A small-molecule ligand and the protein it binds are described below.
Small molecule (SMILES): CC(=O)N[C@H]1[C@H](O[C@H]2[C@H](O)[C@@H](NC(C)=O)CO[C@@H]2CO[C@@H]2O[C@@H](C)[C@@H](O)[C@@H](O)[C@@H]2O)O[C@H](CO)[C@@H](O)[C@@H]1O

Sequence of chain 34.C:
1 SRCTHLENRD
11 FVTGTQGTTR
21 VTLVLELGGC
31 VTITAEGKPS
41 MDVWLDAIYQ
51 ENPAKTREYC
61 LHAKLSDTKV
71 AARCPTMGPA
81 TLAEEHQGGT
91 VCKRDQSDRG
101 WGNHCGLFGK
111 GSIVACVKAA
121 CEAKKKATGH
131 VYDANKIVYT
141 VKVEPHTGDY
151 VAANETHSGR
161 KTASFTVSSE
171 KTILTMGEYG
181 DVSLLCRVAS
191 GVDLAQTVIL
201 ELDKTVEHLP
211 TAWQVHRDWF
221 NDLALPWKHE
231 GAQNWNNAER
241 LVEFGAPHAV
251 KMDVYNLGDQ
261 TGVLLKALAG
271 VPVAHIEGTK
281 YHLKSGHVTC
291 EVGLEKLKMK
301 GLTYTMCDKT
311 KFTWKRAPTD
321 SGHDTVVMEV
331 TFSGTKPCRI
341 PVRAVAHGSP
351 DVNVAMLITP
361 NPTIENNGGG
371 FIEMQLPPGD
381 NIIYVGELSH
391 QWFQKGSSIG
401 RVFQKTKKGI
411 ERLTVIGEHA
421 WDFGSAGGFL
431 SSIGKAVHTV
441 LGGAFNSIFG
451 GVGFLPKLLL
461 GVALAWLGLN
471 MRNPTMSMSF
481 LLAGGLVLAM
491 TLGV

Sequence of chain 58.C:
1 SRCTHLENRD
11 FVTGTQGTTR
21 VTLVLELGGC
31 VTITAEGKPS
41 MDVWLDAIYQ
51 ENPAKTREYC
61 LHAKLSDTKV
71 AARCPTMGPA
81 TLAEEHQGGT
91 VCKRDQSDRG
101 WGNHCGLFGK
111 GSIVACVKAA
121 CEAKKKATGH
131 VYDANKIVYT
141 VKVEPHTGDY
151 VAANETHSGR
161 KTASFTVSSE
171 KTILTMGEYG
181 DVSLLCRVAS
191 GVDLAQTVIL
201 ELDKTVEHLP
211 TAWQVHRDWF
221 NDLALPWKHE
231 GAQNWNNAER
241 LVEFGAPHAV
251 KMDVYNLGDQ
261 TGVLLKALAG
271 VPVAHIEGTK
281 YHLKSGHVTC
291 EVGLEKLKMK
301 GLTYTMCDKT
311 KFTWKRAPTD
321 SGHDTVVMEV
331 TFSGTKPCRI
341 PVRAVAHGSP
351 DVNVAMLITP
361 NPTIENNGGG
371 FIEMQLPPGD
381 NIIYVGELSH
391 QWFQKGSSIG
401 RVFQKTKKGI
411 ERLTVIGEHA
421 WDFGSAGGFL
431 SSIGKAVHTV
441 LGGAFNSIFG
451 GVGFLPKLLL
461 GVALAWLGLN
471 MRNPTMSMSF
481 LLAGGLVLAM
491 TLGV

Binding-site contacts:
Ligand atom C1 contacts residue HIS104 of chain 58.C at 4.3 Å.
Ligand atom O5 contacts residue HIS104 of chain 58.C at 4.0 Å.
Ligand atom C5 contacts residue ASN154 of chain 34.C at 4.3 Å.
Ligand atom C1 contacts residue ASN154 of chain 34.C at 1.4 Å.
Ligand atom C8 contacts residue GLU155 of chain 34.C at 3.6 Å.
Ligand atom C6 contacts residue HIS104 of chain 58.C at 3.3 Å.
Ligand atom O5 contacts residue ASN154 of chain 34.C at 2.4 Å (h-bond).
Ligand atom C3 contacts residue ASN154 of chain 34.C at 3.8 Å.
Ligand atom C1 contacts residue HIS104 of chain 58.C at 3.6 Å.
Ligand atom O6 contacts residue HIS104 of chain 58.C at 4.4 Å.
Ligand atom C8 contacts residue ASN154 of chain 34.C at 3.6 Å.
Ligand atom C5 contacts residue HIS104 of chain 58.C at 3.1 Å.
Ligand atom O5 contacts residue HIS104 of chain 58.C at 2.9 Å.
Ligand atom C5 contacts residue ASN154 of chain 34.C at 3.7 Å.
Ligand atom C4 contacts residue ASN154 of chain 34.C at 4.3 Å.
Ligand atom O7 contacts residue GLU155 of chain 34.C at 3.8 Å.
Ligand atom N2 contacts residue ASN154 of chain 34.C at 2.8 Å (h-bond).
Ligand atom C7 contacts residue ASN154 of chain 34.C at 3.4 Å.
Ligand atom C7 contacts residue GLU155 of chain 34.C at 4.2 Å.
Ligand atom C6 contacts residue ASN154 of chain 34.C at 3.8 Å.
Ligand atom O7 contacts residue ASN154 of chain 34.C at 3.2 Å (h-bond).
Ligand atom C2 contacts residue ASN154 of chain 34.C at 2.4 Å.
Ligand atom C8 contacts residue HIS104 of chain 58.C at 3.9 Å.